Sequence of chain 1.A:
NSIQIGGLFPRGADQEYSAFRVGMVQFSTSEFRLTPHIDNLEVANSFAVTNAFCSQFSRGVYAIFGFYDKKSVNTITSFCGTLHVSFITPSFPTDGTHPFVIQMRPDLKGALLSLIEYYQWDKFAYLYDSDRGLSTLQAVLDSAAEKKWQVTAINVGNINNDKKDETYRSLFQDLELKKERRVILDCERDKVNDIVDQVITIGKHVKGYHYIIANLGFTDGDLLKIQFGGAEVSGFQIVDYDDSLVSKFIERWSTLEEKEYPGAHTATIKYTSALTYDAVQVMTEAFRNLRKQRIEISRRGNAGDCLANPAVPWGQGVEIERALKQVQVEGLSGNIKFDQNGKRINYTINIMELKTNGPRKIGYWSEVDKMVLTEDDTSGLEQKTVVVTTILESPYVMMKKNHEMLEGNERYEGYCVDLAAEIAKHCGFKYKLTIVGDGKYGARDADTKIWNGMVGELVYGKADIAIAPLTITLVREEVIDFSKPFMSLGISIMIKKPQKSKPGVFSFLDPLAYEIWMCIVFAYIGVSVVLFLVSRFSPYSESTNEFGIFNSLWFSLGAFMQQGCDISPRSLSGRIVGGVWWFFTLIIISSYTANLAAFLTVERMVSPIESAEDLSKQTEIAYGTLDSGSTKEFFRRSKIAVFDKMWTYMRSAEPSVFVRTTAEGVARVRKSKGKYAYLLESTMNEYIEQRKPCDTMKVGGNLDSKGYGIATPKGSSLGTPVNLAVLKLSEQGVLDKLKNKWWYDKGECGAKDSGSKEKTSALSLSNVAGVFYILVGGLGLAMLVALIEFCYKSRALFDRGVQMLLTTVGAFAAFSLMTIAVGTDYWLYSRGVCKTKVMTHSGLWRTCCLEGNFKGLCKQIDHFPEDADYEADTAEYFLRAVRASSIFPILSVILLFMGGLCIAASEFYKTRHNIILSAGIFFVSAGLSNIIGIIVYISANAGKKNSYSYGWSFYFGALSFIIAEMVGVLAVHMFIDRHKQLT

Sequence of chain 1.C:
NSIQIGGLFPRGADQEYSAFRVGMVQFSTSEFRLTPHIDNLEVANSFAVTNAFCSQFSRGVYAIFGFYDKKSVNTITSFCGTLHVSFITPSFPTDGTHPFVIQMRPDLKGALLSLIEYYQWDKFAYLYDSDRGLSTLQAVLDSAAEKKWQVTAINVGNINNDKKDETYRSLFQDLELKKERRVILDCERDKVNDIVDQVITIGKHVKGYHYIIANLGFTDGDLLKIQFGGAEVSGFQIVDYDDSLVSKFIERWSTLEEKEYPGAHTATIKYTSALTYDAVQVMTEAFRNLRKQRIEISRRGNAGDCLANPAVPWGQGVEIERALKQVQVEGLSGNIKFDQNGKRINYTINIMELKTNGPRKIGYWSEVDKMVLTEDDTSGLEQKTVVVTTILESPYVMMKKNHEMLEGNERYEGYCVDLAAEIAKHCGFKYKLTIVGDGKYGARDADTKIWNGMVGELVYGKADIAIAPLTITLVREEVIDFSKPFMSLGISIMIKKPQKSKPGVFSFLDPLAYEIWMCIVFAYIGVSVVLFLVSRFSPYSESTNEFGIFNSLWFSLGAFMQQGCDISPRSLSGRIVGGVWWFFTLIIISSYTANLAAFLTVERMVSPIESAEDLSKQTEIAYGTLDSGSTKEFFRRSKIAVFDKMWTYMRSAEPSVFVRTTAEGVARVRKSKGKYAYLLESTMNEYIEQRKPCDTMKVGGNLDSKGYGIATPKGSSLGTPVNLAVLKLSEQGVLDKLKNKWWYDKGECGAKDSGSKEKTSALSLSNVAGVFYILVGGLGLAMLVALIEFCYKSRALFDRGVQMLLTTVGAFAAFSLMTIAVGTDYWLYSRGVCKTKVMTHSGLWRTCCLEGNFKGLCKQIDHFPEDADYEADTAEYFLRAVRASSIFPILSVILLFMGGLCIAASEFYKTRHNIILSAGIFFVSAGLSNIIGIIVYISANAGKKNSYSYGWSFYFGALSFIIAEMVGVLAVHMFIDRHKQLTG

Binding-site contacts:
Ligand atom NAH contacts residue GLN577 of chain 1.A at 3.8 Å.
Ligand atom NAU contacts residue CYS580 of chain 1.C at 3.6 Å (h-bond).
Ligand atom CAI contacts residue GLN577 of chain 1.D at 4.0 Å.
Ligand atom NAH contacts residue GLN577 of chain 1.D at 3.8 Å.
Ligand atom NAU contacts residue ASP581 of chain 1.D at 4.0 Å.
Ligand atom CAN contacts residue GLN577 of chain 1.D at 4.5 Å.
Ligand atom CAP contacts residue GLY579 of chain 1.A at 4.4 Å.
Ligand atom CAN contacts residue GLY579 of chain 1.C at 3.8 Å.
Ligand atom OAC contacts residue GLN577 of chain 1.A at 4.0 Å.
Ligand atom CAD contacts residue THR608 of chain 1.D at 4.5 Å.
Ligand atom NAL contacts residue GLN577 of chain 1.C at 4.4 Å.
Ligand atom CAI contacts residue GLN577 of chain 1.C at 3.3 Å.
Ligand atom CAM contacts residue GLN577 of chain 1.B at 3.6 Å.
Ligand atom CAK contacts residue GLN577 of chain 1.B at 3.5 Å.
Ligand atom CAM contacts residue GLY579 of chain 1.A at 4.3 Å.
Ligand atom CAO contacts residue GLY579 of chain 1.C at 4.3 Å.
Ligand atom NAH contacts residue GLN577 of chain 1.B at 4.2 Å.
Ligand atom CAG contacts residue GLN577 of chain 1.B at 4.4 Å.
Ligand atom CAP contacts residue GLY579 of chain 1.C at 3.6 Å.
Ligand atom CAG contacts residue GLN577 of chain 1.D at 4.4 Å.
Ligand atom NAL contacts residue GLN577 of chain 1.D at 3.2 Å (h-bond).
Ligand atom CAJ contacts residue GLN577 of chain 1.D at 4.4 Å.
Ligand atom CAM contacts residue GLN577 of chain 1.D at 4.2 Å.
Ligand atom CAZ contacts residue THR608 of chain 1.B at 4.1 Å.
Ligand atom CAJ contacts residue GLN577 of chain 1.C at 3.4 Å.
Ligand atom NAL contacts residue GLN577 of chain 1.B at 3.9 Å.
Ligand atom CAS contacts residue CYS580 of chain 1.A at 4.3 Å (hydrophobic).
Ligand atom CAK contacts residue GLN577 of chain 1.D at 3.8 Å.
Ligand atom NAQ contacts residue GLY579 of chain 1.A at 4.2 Å.
Ligand atom CAO contacts residue GLN578 of chain 1.A at 4.4 Å.
Ligand atom CAK contacts residue GLN577 of chain 1.A at 3.7 Å.
Ligand atom NAU contacts residue ASP581 of chain 1.C at 4.1 Å.
Ligand atom CAN contacts residue GLN578 of chain 1.C at 4.3 Å.
Ligand atom CAJ contacts residue GLN577 of chain 1.B at 3.6 Å.
Ligand atom CAO contacts residue GLY579 of chain 1.A at 3.5 Å.
Ligand atom CAF contacts residue GLN577 of chain 1.C at 4.2 Å.
Ligand atom CAG contacts residue GLN577 of chain 1.A at 4.5 Å.
Ligand atom CAT contacts residue ASP581 of chain 1.D at 4.0 Å.
Ligand atom CAI contacts residue GLN577 of chain 1.B at 4.0 Å.
Ligand atom NAL contacts residue GLN577 of chain 1.A at 4.4 Å.

This small molecule binds to this protein.
Small molecule (SMILES): NCCCNCCCCNCCCNC(=O)Cc1cccc2ccccc12

Sequence of chain 1.B:
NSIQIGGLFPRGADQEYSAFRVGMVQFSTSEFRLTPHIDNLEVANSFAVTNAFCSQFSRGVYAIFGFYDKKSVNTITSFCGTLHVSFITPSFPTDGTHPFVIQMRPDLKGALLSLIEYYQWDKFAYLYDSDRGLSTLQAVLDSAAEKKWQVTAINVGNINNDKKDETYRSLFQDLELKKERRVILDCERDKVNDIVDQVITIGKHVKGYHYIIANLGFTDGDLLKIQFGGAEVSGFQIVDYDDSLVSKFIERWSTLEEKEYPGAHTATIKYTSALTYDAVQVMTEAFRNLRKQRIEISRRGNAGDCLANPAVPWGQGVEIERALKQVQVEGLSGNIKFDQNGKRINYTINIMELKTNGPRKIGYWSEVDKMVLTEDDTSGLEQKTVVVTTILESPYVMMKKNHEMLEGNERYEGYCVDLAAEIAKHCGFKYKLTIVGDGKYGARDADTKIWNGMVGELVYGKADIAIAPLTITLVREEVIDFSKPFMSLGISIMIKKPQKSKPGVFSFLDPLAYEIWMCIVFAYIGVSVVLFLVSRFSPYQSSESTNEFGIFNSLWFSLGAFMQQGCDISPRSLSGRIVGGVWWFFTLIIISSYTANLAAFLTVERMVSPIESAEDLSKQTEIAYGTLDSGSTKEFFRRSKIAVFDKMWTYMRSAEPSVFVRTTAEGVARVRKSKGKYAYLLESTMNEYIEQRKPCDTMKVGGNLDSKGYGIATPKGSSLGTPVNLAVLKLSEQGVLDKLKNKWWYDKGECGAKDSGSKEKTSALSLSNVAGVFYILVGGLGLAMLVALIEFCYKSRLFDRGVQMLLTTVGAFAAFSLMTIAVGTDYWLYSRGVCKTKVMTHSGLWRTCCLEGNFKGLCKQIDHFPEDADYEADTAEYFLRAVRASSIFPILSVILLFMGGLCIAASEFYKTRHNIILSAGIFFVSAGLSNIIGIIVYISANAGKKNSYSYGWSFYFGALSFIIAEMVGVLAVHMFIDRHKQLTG

Sequence of chain 1.D:
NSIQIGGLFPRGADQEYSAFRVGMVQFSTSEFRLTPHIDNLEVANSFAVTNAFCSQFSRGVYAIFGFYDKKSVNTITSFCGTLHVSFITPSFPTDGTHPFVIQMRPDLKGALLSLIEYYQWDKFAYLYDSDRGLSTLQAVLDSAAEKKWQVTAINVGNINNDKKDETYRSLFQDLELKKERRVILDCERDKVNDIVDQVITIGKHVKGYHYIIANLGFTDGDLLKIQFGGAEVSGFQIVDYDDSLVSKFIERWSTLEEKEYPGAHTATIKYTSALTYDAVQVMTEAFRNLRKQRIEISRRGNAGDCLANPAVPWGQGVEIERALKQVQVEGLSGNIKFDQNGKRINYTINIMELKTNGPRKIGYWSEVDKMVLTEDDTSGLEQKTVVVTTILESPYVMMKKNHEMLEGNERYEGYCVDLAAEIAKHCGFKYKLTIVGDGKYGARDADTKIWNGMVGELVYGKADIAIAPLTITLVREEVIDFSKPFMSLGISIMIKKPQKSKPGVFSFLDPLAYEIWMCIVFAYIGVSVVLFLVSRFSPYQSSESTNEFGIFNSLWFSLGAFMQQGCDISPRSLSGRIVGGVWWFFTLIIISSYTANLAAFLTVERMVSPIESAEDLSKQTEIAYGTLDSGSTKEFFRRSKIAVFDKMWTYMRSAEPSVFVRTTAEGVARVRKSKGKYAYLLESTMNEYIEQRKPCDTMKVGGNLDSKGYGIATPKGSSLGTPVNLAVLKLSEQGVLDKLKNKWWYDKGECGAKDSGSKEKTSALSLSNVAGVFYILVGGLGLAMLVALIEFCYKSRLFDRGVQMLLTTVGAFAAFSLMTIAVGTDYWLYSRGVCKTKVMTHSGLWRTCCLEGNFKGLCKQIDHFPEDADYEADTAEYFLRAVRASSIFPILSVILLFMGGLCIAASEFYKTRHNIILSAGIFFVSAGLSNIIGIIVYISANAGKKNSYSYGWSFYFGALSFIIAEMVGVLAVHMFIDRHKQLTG